Sequence of chain 1.D:
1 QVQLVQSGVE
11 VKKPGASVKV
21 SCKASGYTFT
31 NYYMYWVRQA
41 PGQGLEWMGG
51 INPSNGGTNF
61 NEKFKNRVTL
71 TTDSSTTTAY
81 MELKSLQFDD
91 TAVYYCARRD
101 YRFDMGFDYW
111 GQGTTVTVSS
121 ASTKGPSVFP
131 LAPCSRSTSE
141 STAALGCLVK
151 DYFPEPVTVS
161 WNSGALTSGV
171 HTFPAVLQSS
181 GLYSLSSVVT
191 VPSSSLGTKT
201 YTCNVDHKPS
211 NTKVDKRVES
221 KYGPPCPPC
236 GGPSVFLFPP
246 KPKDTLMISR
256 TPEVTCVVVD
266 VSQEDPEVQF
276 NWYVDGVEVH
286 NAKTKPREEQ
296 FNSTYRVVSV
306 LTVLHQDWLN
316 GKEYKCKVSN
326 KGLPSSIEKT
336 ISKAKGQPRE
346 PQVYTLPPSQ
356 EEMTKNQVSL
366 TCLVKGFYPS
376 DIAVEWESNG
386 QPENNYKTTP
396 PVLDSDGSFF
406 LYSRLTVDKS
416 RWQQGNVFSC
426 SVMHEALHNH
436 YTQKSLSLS

Binding-site contacts:
Ligand atom O7 contacts residue ASN297 of chain 1.D at 3.4 Å (h-bond).
Ligand atom O5 contacts residue GLN295 of chain 1.D at 3.6 Å (h-bond).
Ligand atom C2 contacts residue ASN297 of chain 1.D at 2.4 Å.
Ligand atom O3 contacts residue ASP265 of chain 1.D at 3.4 Å (salt-bridge).
Ligand atom C6 contacts residue GLN295 of chain 1.D at 3.2 Å.
Ligand atom O3 contacts residue TYR278 of chain 1.B at 3.4 Å (h-bond).
Ligand atom C6 contacts residue SER324 of chain 1.B at 3.3 Å.
Ligand atom C8 contacts residue ASP265 of chain 1.D at 3.6 Å.
Ligand atom C2 contacts residue ASP265 of chain 1.D at 3.5 Å.
Ligand atom C1 contacts residue ASN297 of chain 1.D at 1.4 Å.
Ligand atom O7 contacts residue ARG301 of chain 1.D at 2.9 Å (salt-bridge).
Ligand atom C3 contacts residue ASP265 of chain 1.D at 3.3 Å.
Ligand atom C7 contacts residue ARG301 of chain 1.D at 3.5 Å.
Ligand atom C6 contacts residue THR260 of chain 1.D at 3.5 Å.
Ligand atom C6 contacts residue GLN295 of chain 1.D at 3.8 Å.
Ligand atom C7 contacts residue ASP265 of chain 1.D at 3.6 Å.
Ligand atom O3 contacts residue ASN276 of chain 1.B at 3.1 Å (h-bond).
Ligand atom C6 contacts residue PHE241 of chain 1.D at 3.8 Å (hydrophobic).
Ligand atom O4 contacts residue SER324 of chain 1.B at 3.9 Å.
Ligand atom C8 contacts residue ARG301 of chain 1.D at 3.4 Å.
Ligand atom O4 contacts residue VAL264 of chain 1.D at 3.6 Å.
Ligand atom N2 contacts residue ASP265 of chain 1.D at 2.8 Å (salt-bridge).
Ligand atom C7 contacts residue ASN297 of chain 1.D at 3.5 Å.
Ligand atom O5 contacts residue GLN295 of chain 1.D at 3.8 Å.
Ligand atom N2 contacts residue ASN297 of chain 1.D at 3.0 Å (h-bond).
Ligand atom C5 contacts residue PHE243 of chain 1.D at 3.6 Å (hydrophobic).
Ligand atom O6 contacts residue PHE241 of chain 1.D at 3.5 Å.
Ligand atom O4 contacts residue GLN274 of chain 1.B at 2.7 Å (h-bond).
Ligand atom C3 contacts residue ASN297 of chain 1.D at 3.8 Å.
Ligand atom C6 contacts residue PHE243 of chain 1.D at 3.6 Å (hydrophobic).
Ligand atom C2 contacts residue PHE243 of chain 1.D at 3.8 Å (hydrophobic).
Ligand atom O4 contacts residue ASN276 of chain 1.B at 3.0 Å (h-bond).
Ligand atom O5 contacts residue VAL264 of chain 1.D at 3.8 Å.
Ligand atom C1 contacts residue THR299 of chain 1.D at 3.7 Å.
Ligand atom O7 contacts residue VAL264 of chain 1.D at 3.6 Å.
Ligand atom O6 contacts residue PHE243 of chain 1.D at 3.7 Å.
Ligand atom C6 contacts residue ASN297 of chain 1.D at 3.6 Å.
Ligand atom C5 contacts residue ASN297 of chain 1.D at 3.7 Å.
Ligand atom C4 contacts residue PHE241 of chain 1.D at 3.8 Å (hydrophobic).
Ligand atom O5 contacts residue ASN297 of chain 1.D at 2.3 Å (h-bond).

A small-molecule ligand and the protein it binds are described below.
Small molecule (SMILES): CC(=O)N[C@H]1[C@H](O[C@H]2[C@H](O)[C@@H](NC(C)=O)CO[C@@H]2CO[C@@H]2O[C@@H](C)[C@@H](O)[C@@H](O)[C@@H]2O)O[C@H](CO)[C@@H](O[C@@H]2O[C@H](CO[C@H]3O[C@H](CO)[C@@H](O)[C@H](O)[C@@H]3O[C@@H]3O[C@H](CO)[C@@H](O)[C@H](O)[C@H]3NC(C)=O)[C@@H](O)[C@H](O[C@H]3O[C@H](CO)[C@@H](O)[C@H](O)[C@@H]3O)[C@@H]2O)[C@@H]1O

Sequence of chain 1.B:
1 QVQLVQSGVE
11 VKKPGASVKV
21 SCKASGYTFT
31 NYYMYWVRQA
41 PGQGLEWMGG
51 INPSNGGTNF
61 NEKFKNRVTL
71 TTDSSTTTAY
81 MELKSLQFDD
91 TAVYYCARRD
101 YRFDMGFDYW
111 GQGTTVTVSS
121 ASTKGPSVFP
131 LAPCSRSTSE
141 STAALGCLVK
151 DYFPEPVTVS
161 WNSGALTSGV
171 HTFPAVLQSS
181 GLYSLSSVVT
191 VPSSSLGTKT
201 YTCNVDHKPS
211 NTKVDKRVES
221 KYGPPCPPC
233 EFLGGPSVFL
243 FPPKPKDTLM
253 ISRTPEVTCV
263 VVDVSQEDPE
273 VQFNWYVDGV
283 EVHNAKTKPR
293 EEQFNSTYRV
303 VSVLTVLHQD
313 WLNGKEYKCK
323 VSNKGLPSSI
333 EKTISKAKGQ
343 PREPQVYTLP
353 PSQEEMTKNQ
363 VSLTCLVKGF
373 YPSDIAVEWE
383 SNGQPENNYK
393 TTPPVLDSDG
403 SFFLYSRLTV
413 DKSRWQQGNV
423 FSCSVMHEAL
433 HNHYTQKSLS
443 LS